Sequence of chain 1.A:
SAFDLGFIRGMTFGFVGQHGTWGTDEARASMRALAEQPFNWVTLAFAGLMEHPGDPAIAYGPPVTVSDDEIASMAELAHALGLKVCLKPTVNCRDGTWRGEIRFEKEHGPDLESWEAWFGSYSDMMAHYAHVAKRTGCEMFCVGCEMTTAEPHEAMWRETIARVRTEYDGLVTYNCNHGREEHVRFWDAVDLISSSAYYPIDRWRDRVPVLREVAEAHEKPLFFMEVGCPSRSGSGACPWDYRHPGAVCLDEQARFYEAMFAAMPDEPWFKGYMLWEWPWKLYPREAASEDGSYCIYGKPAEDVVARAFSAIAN

Binding-site contacts:
Ligand atom O6 contacts residue TYR299 of chain 1.A at 3.1 Å (h-bond).
Ligand atom C2 contacts residue GLU231 of chain 1.A at 3.5 Å.
Ligand atom O3 contacts residue PHE20 of chain 1.A at 3.7 Å.
Ligand atom C1 contacts residue TYR203 of chain 1.A at 3.5 Å (hydrophobic).
Ligand atom C6 contacts residue TYR203 of chain 1.A at 3.8 Å (hydrophobic).
Ligand atom C3 contacts residue BMA1 of chain 1.F at 3.3 Å.
Ligand atom C1 contacts residue GLU151 of chain 1.A at 3.6 Å.
Ligand atom O3 contacts residue ARG104 of chain 1.A at 3.2 Å (salt-bridge).
Ligand atom C3 contacts residue BMA2 of chain 1.C at 3.8 Å.
Ligand atom O6 contacts residue TRP245 of chain 1.A at 2.5 Å (h-bond).
Ligand atom O3 contacts residue BMA1 of chain 1.F at 2.8 Å (h-bond).
Ligand atom N contacts residue GLU151 of chain 1.A at 2.7 Å (salt-bridge).
Ligand atom C4 contacts residue BMA2 of chain 1.C at 3.8 Å.
Ligand atom C3 contacts residue ARG104 of chain 1.A at 4.1 Å.
Ligand atom C6 contacts residue TRP281 of chain 1.A at 3.8 Å (hydrophobic).
Ligand atom O6 contacts residue TYR247 of chain 1.A at 3.6 Å.
Ligand atom C2 contacts residue ARG104 of chain 1.A at 3.6 Å.
Ligand atom N contacts residue BMA2 of chain 1.C at 2.9 Å (h-bond).
Ligand atom C2 contacts residue BMA2 of chain 1.C at 3.0 Å.
Ligand atom O6 contacts residue BMA1 of chain 1.F at 4.1 Å.
Ligand atom C3 contacts residue TRP281 of chain 1.A at 3.6 Å (hydrophobic).
Ligand atom C6 contacts residue BMA1 of chain 1.F at 3.8 Å.
Ligand atom N contacts residue GLU231 of chain 1.A at 2.6 Å (salt-bridge).
Ligand atom N contacts residue TYR203 of chain 1.A at 3.9 Å.
Ligand atom C6 contacts residue TYR299 of chain 1.A at 3.2 Å (hydrophobic).
Ligand atom C5 contacts residue TYR203 of chain 1.A at 3.5 Å (hydrophobic).
Ligand atom C1 contacts residue GLU231 of chain 1.A at 3.2 Å.
Ligand atom O4 contacts residue BMA1 of chain 1.F at 1.4 Å.
Ligand atom C5 contacts residue GLU231 of chain 1.A at 3.6 Å.
Ligand atom O4 contacts residue TRP281 of chain 1.A at 3.3 Å (h-bond).
Ligand atom C1 contacts residue BMA2 of chain 1.C at 3.0 Å.
Ligand atom C6 contacts residue TRP245 of chain 1.A at 3.6 Å (hydrophobic).
Ligand atom C4 contacts residue TRP281 of chain 1.A at 3.9 Å (hydrophobic).
Ligand atom O6 contacts residue BMA2 of chain 1.C at 4.1 Å.
Ligand atom C2 contacts residue GLU151 of chain 1.A at 3.4 Å.
Ligand atom C4 contacts residue BMA1 of chain 1.F at 2.6 Å.
Ligand atom C5 contacts residue TRP281 of chain 1.A at 3.5 Å (hydrophobic).
Ligand atom O3 contacts residue BMA2 of chain 1.C at 4.1 Å.
Ligand atom C5 contacts residue BMA2 of chain 1.C at 4.0 Å.
Ligand atom C5 contacts residue BMA1 of chain 1.F at 3.7 Å.

This small molecule binds to this protein.
Small molecule (SMILES): OC[C@H]1CNC[C@@H](O)[C@@H]1O